The protein below binds the small molecule below.
Small molecule (SMILES): CC(C)[C@H](N)C(=O)N[C@H](C(=O)N1CCC[C@H]1C(=O)N[C@@H](CCC(N)=O)C(=O)N[C@@H](Cc1ccc(O)cc1)C(=O)NCC=O)C(C)C

Sequence of chain 1.I:
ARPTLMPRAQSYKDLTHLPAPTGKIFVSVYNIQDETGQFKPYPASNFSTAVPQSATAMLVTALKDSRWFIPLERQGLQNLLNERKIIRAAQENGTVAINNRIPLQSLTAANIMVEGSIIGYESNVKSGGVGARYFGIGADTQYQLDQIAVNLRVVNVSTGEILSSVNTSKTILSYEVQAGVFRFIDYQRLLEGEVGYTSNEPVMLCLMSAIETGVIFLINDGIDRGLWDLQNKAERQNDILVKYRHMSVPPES

Binding-site contacts:
Ligand atom CB contacts residue LEU251 of chain 1.A at 3.4 Å (hydrophobic).
Ligand atom CD1 contacts residue ILE122 of chain 1.I at 3.7 Å (hydrophobic).
Ligand atom CD contacts residue THR46 of chain 1.A at 3.9 Å.
Ligand atom NE2 contacts residue ILE49 of chain 1.A at 3.5 Å.
Ligand atom C contacts residue LYS48 of chain 1.A at 4.0 Å.
Ligand atom CG contacts residue ASN135 of chain 1.A at 3.4 Å.
Ligand atom CG contacts residue GLY47 of chain 1.A at 3.7 Å.
Ligand atom N contacts residue GLY47 of chain 1.A at 3.8 Å.
Ligand atom CZ contacts residue ILE122 of chain 1.I at 3.7 Å (hydrophobic).
Ligand atom NE2 contacts residue ASP253 of chain 1.A at 3.7 Å.
Ligand atom O contacts residue LYS48 of chain 1.A at 3.6 Å.
Ligand atom OH contacts residue ILE122 of chain 1.I at 3.8 Å.
Ligand atom CD contacts residue TRP252 of chain 1.A at 3.5 Å (hydrophobic).
Ligand atom NE2 contacts residue TRP252 of chain 1.A at 3.6 Å.
Ligand atom OE1 contacts residue TRP252 of chain 1.A at 3.5 Å.
Ligand atom CE2 contacts residue ASN123 of chain 1.I at 3.6 Å.
Ligand atom O contacts residue ASN135 of chain 1.A at 3.6 Å (h-bond).
Ligand atom CG contacts residue ILE49 of chain 1.A at 3.7 Å (hydrophobic).
Ligand atom CA contacts residue LYS48 of chain 1.A at 3.7 Å.
Ligand atom CE1 contacts residue ILE122 of chain 1.I at 3.8 Å (hydrophobic).
Ligand atom CG1 contacts residue LEU187 of chain 1.A at 3.9 Å (hydrophobic).
Ligand atom N contacts residue LEU251 of chain 1.A at 3.1 Å (h-bond).
Ligand atom CA contacts residue LEU251 of chain 1.A at 3.3 Å (hydrophobic).
Ligand atom OE1 contacts residue THR46 of chain 1.A at 3.6 Å (h-bond).
Ligand atom CD contacts residue ASN135 of chain 1.A at 3.9 Å.
Ligand atom O contacts residue LEU251 of chain 1.A at 3.8 Å.
Ligand atom CB contacts residue GLY47 of chain 1.A at 3.6 Å.
Ligand atom N contacts residue LYS48 of chain 1.A at 3.3 Å (salt-bridge).
Ligand atom C contacts residue LEU251 of chain 1.A at 3.7 Å (hydrophobic).
Ligand atom CD contacts residue GLY47 of chain 1.A at 3.6 Å.
Ligand atom CA contacts residue GLY47 of chain 1.A at 3.8 Å.
Ligand atom CG2 contacts residue LEU251 of chain 1.A at 3.8 Å (hydrophobic).
Ligand atom NE2 contacts residue PRO45 of chain 1.A at 3.9 Å.
Ligand atom CG1 contacts residue LEU251 of chain 1.A at 3.9 Å (hydrophobic).
Ligand atom OE1 contacts residue ASP253 of chain 1.A at 3.3 Å (salt-bridge).
Ligand atom CG1 contacts residue GLY250 of chain 1.A at 3.3 Å.
Ligand atom CD2 contacts residue ASN123 of chain 1.I at 3.7 Å.
Ligand atom NE2 contacts residue GLY47 of chain 1.A at 2.9 Å (h-bond).
Ligand atom CG2 contacts residue TRP252 of chain 1.A at 3.5 Å (hydrophobic).
Ligand atom CG1 contacts residue ILE136 of chain 1.A at 3.6 Å (hydrophobic).

Sequence of chain 1.A:
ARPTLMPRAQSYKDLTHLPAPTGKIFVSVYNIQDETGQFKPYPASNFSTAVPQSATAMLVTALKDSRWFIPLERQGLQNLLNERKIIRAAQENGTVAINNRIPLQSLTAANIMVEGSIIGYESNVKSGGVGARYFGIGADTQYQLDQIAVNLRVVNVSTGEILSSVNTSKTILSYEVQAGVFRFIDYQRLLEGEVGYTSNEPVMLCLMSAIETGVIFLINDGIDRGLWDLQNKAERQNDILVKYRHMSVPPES